Binding-site contacts:
Ligand atom CAR contacts residue ASN50 of chain 1.B at 4.1 Å.
Ligand atom PBO contacts residue ARG127 of chain 1.B at 3.7 Å.
Ligand atom OAF contacts residue ARG56 of chain 1.B at 2.8 Å (salt-bridge).
Ligand atom CAK contacts residue ARG60 of chain 1.B at 3.8 Å.
Ligand atom CAN contacts residue ASN173 of chain 1.B at 3.5 Å.
Ligand atom OAE contacts residue TYR128 of chain 1.B at 2.6 Å (h-bond).
Ligand atom PBO contacts residue TYR128 of chain 1.B at 3.8 Å.
Ligand atom CBL contacts residue GLY53 of chain 1.B at 4.0 Å.
Ligand atom CAL contacts residue GLY53 of chain 1.B at 3.4 Å.
Ligand atom CBJ contacts residue LYS49 of chain 1.B at 4.1 Å.
Ligand atom CAR contacts residue LYS49 of chain 1.B at 4.0 Å.
Ligand atom OAD contacts residue LYS49 of chain 1.B at 3.1 Å (salt-bridge).
Ligand atom OBD contacts residue LYS49 of chain 1.B at 2.8 Å (salt-bridge).
Ligand atom NBA contacts residue LEU220 of chain 1.B at 3.6 Å.
Ligand atom CAJ contacts residue SER57 of chain 1.B at 4.0 Å.
Ligand atom CAI contacts residue ASN173 of chain 1.B at 3.4 Å.
Ligand atom CBK contacts residue ARG56 of chain 1.B at 3.6 Å.
Ligand atom NBC contacts residue ARG56 of chain 1.B at 4.0 Å.
Ligand atom PBO contacts residue ARG56 of chain 1.B at 3.8 Å.
Ligand atom NBB contacts residue GLY53 of chain 1.B at 3.5 Å.
Ligand atom CAI contacts residue LEU172 of chain 1.B at 3.7 Å (hydrophobic).
Ligand atom CAO contacts residue ARG56 of chain 1.B at 3.6 Å.
Ligand atom OAF contacts residue TYR128 of chain 1.B at 3.9 Å.
Ligand atom CAS contacts residue LYS49 of chain 1.B at 4.1 Å.
Ligand atom CAH contacts residue LEU172 of chain 1.B at 4.0 Å (hydrophobic).
Ligand atom OBE contacts residue LYS49 of chain 1.B at 3.0 Å (salt-bridge).
Ligand atom OAG contacts residue ARG56 of chain 1.B at 3.0 Å (salt-bridge).
Ligand atom OAE contacts residue ARG56 of chain 1.B at 4.0 Å.
Ligand atom CAT contacts residue LYS49 of chain 1.B at 3.5 Å.
Ligand atom CBL contacts residue ARG56 of chain 1.B at 4.0 Å.
Ligand atom CBJ contacts residue GLY53 of chain 1.B at 3.5 Å.
Ligand atom CAV contacts residue LYS49 of chain 1.B at 3.7 Å.
Ligand atom CAK contacts residue ARG56 of chain 1.B at 4.0 Å.
Ligand atom CAU contacts residue LYS49 of chain 1.B at 3.1 Å.
Ligand atom CAW contacts residue LYS49 of chain 1.B at 3.3 Å.
Ligand atom OAE contacts residue ARG127 of chain 1.B at 2.9 Å (salt-bridge).
Ligand atom CAR contacts residue GLY53 of chain 1.B at 3.8 Å.
Ligand atom CAS contacts residue ASN50 of chain 1.B at 3.7 Å.
Ligand atom OAD contacts residue GLY53 of chain 1.B at 3.8 Å.
Ligand atom OAF contacts residue ARG127 of chain 1.B at 2.6 Å (salt-bridge).

This small molecule binds to this protein.
Small molecule (SMILES): CCCNC(=O)CCOCCOCCOCCNC(=O)c1cccc(NC(=O)COc2ccccc2P(=O)(O)O)c1

Sequence of chain 1.B:
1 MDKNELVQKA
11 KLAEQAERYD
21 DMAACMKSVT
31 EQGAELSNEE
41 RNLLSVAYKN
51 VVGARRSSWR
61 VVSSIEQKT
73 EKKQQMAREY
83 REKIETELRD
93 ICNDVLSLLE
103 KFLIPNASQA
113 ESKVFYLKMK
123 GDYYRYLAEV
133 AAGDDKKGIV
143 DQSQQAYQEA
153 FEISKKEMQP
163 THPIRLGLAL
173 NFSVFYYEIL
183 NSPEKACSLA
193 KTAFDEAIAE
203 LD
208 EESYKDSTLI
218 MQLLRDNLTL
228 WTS